The protein below binds the small molecule below.
Small molecule (SMILES): Nc1ncnc2c1ncn2[C@H]1C[C@H](O)[C@@H](COP(=O)(O)O)O1

Sequence of chain 1.K:
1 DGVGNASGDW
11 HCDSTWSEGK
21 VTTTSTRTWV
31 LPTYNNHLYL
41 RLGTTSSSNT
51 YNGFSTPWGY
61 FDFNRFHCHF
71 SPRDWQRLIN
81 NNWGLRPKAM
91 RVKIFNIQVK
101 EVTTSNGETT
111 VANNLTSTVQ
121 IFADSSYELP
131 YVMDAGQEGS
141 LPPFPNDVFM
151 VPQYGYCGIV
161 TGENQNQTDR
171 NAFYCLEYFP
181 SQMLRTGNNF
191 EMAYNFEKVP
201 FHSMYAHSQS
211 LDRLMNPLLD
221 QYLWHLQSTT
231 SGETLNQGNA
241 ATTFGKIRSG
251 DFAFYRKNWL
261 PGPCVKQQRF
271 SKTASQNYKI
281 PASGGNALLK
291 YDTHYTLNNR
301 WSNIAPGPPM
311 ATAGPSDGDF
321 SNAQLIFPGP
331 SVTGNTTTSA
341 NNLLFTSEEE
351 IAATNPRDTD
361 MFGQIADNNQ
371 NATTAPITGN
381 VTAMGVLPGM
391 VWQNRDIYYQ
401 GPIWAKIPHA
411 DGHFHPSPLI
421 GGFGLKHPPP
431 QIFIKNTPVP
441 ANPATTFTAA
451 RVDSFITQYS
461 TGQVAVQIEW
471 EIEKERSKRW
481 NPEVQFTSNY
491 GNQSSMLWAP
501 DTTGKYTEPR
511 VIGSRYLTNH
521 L

Binding-site contacts:
Ligand atom C6 contacts residue SER417 of chain 1.K at 4.5 Å.
Ligand atom C2' contacts residue HIS415 of chain 1.K at 3.9 Å.
Ligand atom C5 contacts residue PRO200 of chain 1.K at 3.8 Å (hydrophobic).
Ligand atom N9 contacts residue PRO200 of chain 1.K at 4.4 Å.
Ligand atom C2 contacts residue PRO416 of chain 1.K at 3.9 Å (hydrophobic).
Ligand atom N9 contacts residue PRO416 of chain 1.K at 4.2 Å.
Ligand atom C6 contacts residue PRO416 of chain 1.K at 3.0 Å (hydrophobic).
Ligand atom N6 contacts residue PRO416 of chain 1.K at 3.1 Å (h-bond).
Ligand atom C6 contacts residue GLY424 of chain 1.K at 4.5 Å.
Ligand atom N1 contacts residue GLY424 of chain 1.K at 3.5 Å (h-bond).
Ligand atom N6 contacts residue SER417 of chain 1.K at 3.8 Å.
Ligand atom C2 contacts residue VAL199 of chain 1.K at 4.2 Å (hydrophobic).
Ligand atom N6 contacts residue VAL199 of chain 1.K at 4.5 Å.
Ligand atom O3P contacts residue LYS198 of chain 1.K at 4.5 Å.
Ligand atom C5 contacts residue PRO416 of chain 1.K at 3.6 Å (hydrophobic).
Ligand atom N1 contacts residue VAL199 of chain 1.K at 3.7 Å.
Ligand atom O3P contacts residue PRO200 of chain 1.K at 3.9 Å.
Ligand atom N7 contacts residue HIS415 of chain 1.K at 3.8 Å.
Ligand atom N1 contacts residue PRO200 of chain 1.K at 4.1 Å.
Ligand atom N3 contacts residue PRO416 of chain 1.K at 4.1 Å.
Ligand atom C4 contacts residue PRO416 of chain 1.K at 4.0 Å (hydrophobic).
Ligand atom C6 contacts residue VAL199 of chain 1.K at 4.3 Å (hydrophobic).
Ligand atom N7 contacts residue PRO200 of chain 1.K at 4.0 Å.
Ligand atom O1P contacts residue PRO200 of chain 1.K at 4.1 Å.
Ligand atom C6 contacts residue PRO200 of chain 1.K at 4.0 Å (hydrophobic).
Ligand atom C4 contacts residue PRO200 of chain 1.K at 4.1 Å (hydrophobic).
Ligand atom C8 contacts residue HIS415 of chain 1.K at 3.6 Å.
Ligand atom C2 contacts residue PRO200 of chain 1.K at 4.1 Å (hydrophobic).
Ligand atom N6 contacts residue PRO200 of chain 1.K at 4.4 Å.
Ligand atom C2 contacts residue GLY424 of chain 1.K at 4.1 Å.
Ligand atom N6 contacts residue GLY424 of chain 1.K at 3.8 Å.
Ligand atom N1 contacts residue PRO416 of chain 1.K at 3.2 Å (h-bond).
Ligand atom N3 contacts residue PRO200 of chain 1.K at 4.2 Å.
Ligand atom C8 contacts residue PRO200 of chain 1.K at 4.4 Å (hydrophobic).
Ligand atom N7 contacts residue SER417 of chain 1.K at 4.4 Å.
Ligand atom C1' contacts residue PRO416 of chain 1.K at 4.5 Å (hydrophobic).
Ligand atom P contacts residue PRO200 of chain 1.K at 4.5 Å.
Ligand atom N7 contacts residue PRO416 of chain 1.K at 4.4 Å.
Ligand atom N7 contacts residue ASN394 of chain 1.K at 4.3 Å.